Binding-site contacts:
Ligand atom C6 contacts residue TYR72 of chain 21.D at 3.8 Å (hydrophobic).
Ligand atom C4 contacts residue ARG77 of chain 21.D at 4.1 Å.
Ligand atom O4 contacts residue HIS298 of chain 21.D at 2.6 Å (h-bond).
Ligand atom C6 contacts residue THR94 of chain 21.D at 4.2 Å.
Ligand atom O8 contacts residue TYR72 of chain 21.D at 3.7 Å.
Ligand atom O1A contacts residue GLY78 of chain 21.D at 4.1 Å.
Ligand atom C5 contacts residue TYR72 of chain 21.D at 3.6 Å (hydrophobic).
Ligand atom O4 contacts residue VAL296 of chain 21.D at 4.0 Å.
Ligand atom O1B contacts residue TYR72 of chain 21.D at 4.0 Å.
Ligand atom C3 contacts residue HIS298 of chain 21.D at 3.9 Å.
Ligand atom C3 contacts residue ARG77 of chain 21.D at 3.4 Å.
Ligand atom C10 contacts residue TYR72 of chain 21.D at 3.8 Å (hydrophobic).
Ligand atom O3 contacts residue ASN80 of chain 21.D at 3.8 Å.
Ligand atom N5 contacts residue TYR72 of chain 21.D at 3.0 Å (h-bond).
Ligand atom O10 contacts residue THR291 of chain 21.D at 3.8 Å.
Ligand atom O4 contacts residue THR291 of chain 21.D at 4.0 Å.
Ligand atom C1 contacts residue ARG77 of chain 21.D at 3.4 Å.
Ligand atom C2 contacts residue ARG77 of chain 21.D at 4.0 Å.
Ligand atom C11 contacts residue TYR72 of chain 21.D at 4.0 Å (hydrophobic).
Ligand atom O1A contacts residue ARG77 of chain 21.D at 2.8 Å (salt-bridge).
Ligand atom C4 contacts residue VAL296 of chain 21.D at 4.2 Å (hydrophobic).
Ligand atom O6 contacts residue ASN93 of chain 21.D at 3.4 Å (h-bond).
Ligand atom C1 contacts residue TYR72 of chain 21.D at 3.8 Å (hydrophobic).
Ligand atom O1A contacts residue TYR72 of chain 21.D at 3.3 Å.
Ligand atom O3 contacts residue ARG77 of chain 21.D at 4.3 Å.
Ligand atom C11 contacts residue ASP85 of chain 21.E at 3.6 Å.
Ligand atom O8 contacts residue ARG77 of chain 21.D at 3.6 Å.
Ligand atom C4 contacts residue GLY78 of chain 21.D at 3.8 Å.
Ligand atom O3 contacts residue VAL296 of chain 21.D at 4.3 Å.
Ligand atom O4 contacts residue ILE79 of chain 21.D at 4.2 Å.
Ligand atom O1B contacts residue ARG77 of chain 21.D at 2.8 Å (salt-bridge).
Ligand atom O4 contacts residue TYR72 of chain 21.D at 3.9 Å.
Ligand atom O4 contacts residue ARG77 of chain 21.D at 4.3 Å.
Ligand atom O4 contacts residue GLY78 of chain 21.D at 3.1 Å (h-bond).
Ligand atom C4 contacts residue TYR72 of chain 21.D at 3.4 Å (hydrophobic).
Ligand atom C6 contacts residue ASN93 of chain 21.D at 3.2 Å.
Ligand atom C3 contacts residue VAL296 of chain 21.D at 3.5 Å (hydrophobic).
Ligand atom C4 contacts residue HIS298 of chain 21.D at 3.7 Å.
Ligand atom O3 contacts residue GLY78 of chain 21.D at 3.8 Å.
Ligand atom C3 contacts residue GLY78 of chain 21.D at 4.0 Å.

Sequence of chain 21.E:
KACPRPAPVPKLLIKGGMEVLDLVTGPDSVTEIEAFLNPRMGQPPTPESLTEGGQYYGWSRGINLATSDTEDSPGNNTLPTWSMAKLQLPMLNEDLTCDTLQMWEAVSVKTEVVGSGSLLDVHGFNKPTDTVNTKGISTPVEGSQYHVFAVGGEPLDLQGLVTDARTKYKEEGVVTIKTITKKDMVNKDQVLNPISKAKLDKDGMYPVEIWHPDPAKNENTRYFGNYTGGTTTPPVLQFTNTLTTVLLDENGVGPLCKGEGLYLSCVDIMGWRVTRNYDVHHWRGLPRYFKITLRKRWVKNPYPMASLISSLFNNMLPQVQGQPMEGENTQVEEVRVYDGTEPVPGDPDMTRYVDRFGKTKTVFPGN

Sequence of chain 21.D:
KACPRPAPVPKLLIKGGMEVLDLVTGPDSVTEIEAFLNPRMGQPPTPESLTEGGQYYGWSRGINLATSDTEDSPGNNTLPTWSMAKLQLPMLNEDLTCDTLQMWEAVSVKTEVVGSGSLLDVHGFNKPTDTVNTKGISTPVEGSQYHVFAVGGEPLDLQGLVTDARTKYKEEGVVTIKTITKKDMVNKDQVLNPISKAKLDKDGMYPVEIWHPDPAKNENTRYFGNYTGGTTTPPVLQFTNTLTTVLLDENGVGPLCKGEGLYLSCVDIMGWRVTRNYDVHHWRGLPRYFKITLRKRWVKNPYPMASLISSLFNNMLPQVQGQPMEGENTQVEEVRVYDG

This protein binds this small molecule.
Small molecule (SMILES): CC(=O)N[C@H]1[C@H]([C@H](O)[C@H](O)CO)O[C@@](O[C@H]2[C@@H](O)[C@@H](CO)O[C@@H](O[C@H]3[C@H](O)[C@@H](O)[C@H](O)O[C@@H]3CO)[C@@H]2O)(C(=O)O)C[C@@H]1O